Sequence of chain 1.A:
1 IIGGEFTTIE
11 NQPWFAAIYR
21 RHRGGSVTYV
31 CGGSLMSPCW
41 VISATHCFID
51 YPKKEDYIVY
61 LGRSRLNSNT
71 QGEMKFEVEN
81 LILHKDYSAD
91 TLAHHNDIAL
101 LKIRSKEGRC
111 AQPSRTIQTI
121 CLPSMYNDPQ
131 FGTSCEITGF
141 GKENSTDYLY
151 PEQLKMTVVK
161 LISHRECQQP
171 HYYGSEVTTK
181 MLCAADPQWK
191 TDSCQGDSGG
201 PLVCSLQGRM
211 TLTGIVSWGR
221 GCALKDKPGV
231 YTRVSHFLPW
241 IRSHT

This small molecule binds to this protein.
Small molecule (SMILES): [H]/N=C(\N)c1ccc2cc(C(=O)Nc3cccc(OC4CCCC4)c3)ccc2c1

Binding-site contacts:
Ligand atom C2 contacts residue SER217 of chain 1.A at 4.0 Å.
Ligand atom N18 contacts residue ASP192 of chain 1.A at 3.0 Å (salt-bridge).
Ligand atom C3 contacts residue TRP218 of chain 1.A at 4.0 Å (hydrophobic).
Ligand atom C10 contacts residue GLN195 of chain 1.A at 3.8 Å.
Ligand atom N19 contacts residue GLY221 of chain 1.A at 3.0 Å (h-bond).
Ligand atom N19 contacts residue CYS222 of chain 1.A at 3.9 Å.
Ligand atom C24 contacts residue HIS46 of chain 1.A at 3.4 Å.
Ligand atom N19 contacts residue SER193 of chain 1.A at 4.0 Å.
Ligand atom C25 contacts residue HIS46 of chain 1.A at 3.7 Å.
Ligand atom C3 contacts residue VAL216 of chain 1.A at 3.9 Å (hydrophobic).
Ligand atom C38 contacts residue HIS46 of chain 1.A at 3.7 Å.
Ligand atom C11 contacts residue GLN195 of chain 1.A at 3.7 Å.
Ligand atom C22 contacts residue HIS46 of chain 1.A at 3.5 Å.
Ligand atom C2 contacts residue TRP218 of chain 1.A at 3.9 Å (hydrophobic).
Ligand atom C17 contacts residue SER193 of chain 1.A at 3.5 Å.
Ligand atom C4 contacts residue CYS194 of chain 1.A at 4.0 Å (hydrophobic).
Ligand atom O23 contacts residue GLN195 of chain 1.A at 3.1 Å (h-bond).
Ligand atom C1 contacts residue SER198 of chain 1.A at 4.0 Å.
Ligand atom C17 contacts residue GLY221 of chain 1.A at 3.9 Å.
Ligand atom C26 contacts residue HIS46 of chain 1.A at 4.0 Å.
Ligand atom C13 contacts residue SER198 of chain 1.A at 3.3 Å.
Ligand atom N18 contacts residue SER193 of chain 1.A at 2.7 Å (h-bond).
Ligand atom C28 contacts residue HIS46 of chain 1.A at 3.9 Å.
Ligand atom C6 contacts residue GLN195 of chain 1.A at 3.8 Å.
Ligand atom C5 contacts residue GLY221 of chain 1.A at 3.3 Å.
Ligand atom C2 contacts residue VAL216 of chain 1.A at 4.0 Å (hydrophobic).
Ligand atom N21 contacts residue HIS46 of chain 1.A at 3.6 Å.
Ligand atom C5 contacts residue CYS222 of chain 1.A at 3.7 Å (hydrophobic).
Ligand atom N18 contacts residue GLY229 of chain 1.A at 3.8 Å.
Ligand atom O33 contacts residue HIS94 of chain 1.A at 3.8 Å.
Ligand atom N19 contacts residue GLY219 of chain 1.A at 3.9 Å.
Ligand atom C5 contacts residue CYS194 of chain 1.A at 3.9 Å (hydrophobic).
Ligand atom C38 contacts residue TYR87 of chain 1.A at 3.1 Å (hydrophobic).
Ligand atom N19 contacts residue ASP192 of chain 1.A at 2.9 Å (salt-bridge).
Ligand atom C17 contacts residue ASP192 of chain 1.A at 3.3 Å.
Ligand atom C36 contacts residue ALA89 of chain 1.A at 3.8 Å (hydrophobic).
Ligand atom C37 contacts residue TYR87 of chain 1.A at 3.1 Å (hydrophobic).
Ligand atom C38 contacts residue HIS94 of chain 1.A at 3.8 Å.
Ligand atom C37 contacts residue HIS94 of chain 1.A at 3.9 Å.
Ligand atom C37 contacts residue ALA89 of chain 1.A at 3.2 Å (hydrophobic).